Sequence of chain 1.C:
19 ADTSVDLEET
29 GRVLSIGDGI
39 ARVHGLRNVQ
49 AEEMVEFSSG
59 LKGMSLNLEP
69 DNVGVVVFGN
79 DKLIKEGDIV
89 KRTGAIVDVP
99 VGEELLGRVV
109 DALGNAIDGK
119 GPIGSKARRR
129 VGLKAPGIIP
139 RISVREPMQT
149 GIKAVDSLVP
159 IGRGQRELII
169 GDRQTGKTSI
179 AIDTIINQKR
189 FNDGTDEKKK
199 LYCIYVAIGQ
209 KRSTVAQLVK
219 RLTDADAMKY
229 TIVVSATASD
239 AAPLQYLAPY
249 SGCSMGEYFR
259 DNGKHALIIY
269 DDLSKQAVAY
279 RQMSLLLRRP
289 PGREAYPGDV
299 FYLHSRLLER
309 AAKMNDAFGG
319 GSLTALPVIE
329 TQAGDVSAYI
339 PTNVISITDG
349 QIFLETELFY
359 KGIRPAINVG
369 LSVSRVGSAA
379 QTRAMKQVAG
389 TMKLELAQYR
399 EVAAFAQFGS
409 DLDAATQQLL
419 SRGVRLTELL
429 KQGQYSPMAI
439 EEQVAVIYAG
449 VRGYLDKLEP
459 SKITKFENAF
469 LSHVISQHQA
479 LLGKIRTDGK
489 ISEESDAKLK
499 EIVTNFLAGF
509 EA

Binding-site contacts:
Ligand atom C4 contacts residue GLN432 of chain 1.C at 3.5 Å.
Ligand atom C5' contacts residue GLY174 of chain 1.C at 3.6 Å.
Ligand atom O1A contacts residue SER177 of chain 1.C at 2.9 Å (h-bond).
Ligand atom O1B contacts residue GLY174 of chain 1.C at 3.4 Å (h-bond).
Ligand atom O3A contacts residue GLN172 of chain 1.C at 3.6 Å.
Ligand atom O2G contacts residue MG1 of chain 1.L at 2.1 Å.
Ligand atom N7 contacts residue GLN432 of chain 1.C at 3.4 Å.
Ligand atom PG contacts residue GLN172 of chain 1.C at 3.4 Å.
Ligand atom C2' contacts residue GLN432 of chain 1.C at 3.6 Å.
Ligand atom C8 contacts residue GLN432 of chain 1.C at 3.4 Å.
Ligand atom O2B contacts residue THR176 of chain 1.C at 3.2 Å (h-bond).
Ligand atom N7 contacts residue SER177 of chain 1.C at 3.5 Å.
Ligand atom O3A contacts residue LYS175 of chain 1.C at 3.3 Å (salt-bridge).
Ligand atom O1B contacts residue GLN172 of chain 1.C at 3.5 Å (h-bond).
Ligand atom PA contacts residue GLY174 of chain 1.C at 3.3 Å.
Ligand atom O5' contacts residue GLY174 of chain 1.C at 3.4 Å.
Ligand atom N6 contacts residue GLN430 of chain 1.C at 3.1 Å (h-bond).
Ligand atom C6 contacts residue GLN432 of chain 1.C at 3.5 Å.
Ligand atom O5' contacts residue SER177 of chain 1.C at 3.6 Å (h-bond).
Ligand atom PB contacts residue LYS175 of chain 1.C at 3.5 Å.
Ligand atom O1A contacts residue GLY174 of chain 1.C at 2.8 Å.
Ligand atom C5 contacts residue GLN432 of chain 1.C at 3.4 Å.
Ligand atom O1G contacts residue LYS175 of chain 1.C at 3.4 Å (salt-bridge).
Ligand atom PG contacts residue MG1 of chain 1.L at 3.4 Å.
Ligand atom O1A contacts residue LYS175 of chain 1.C at 3.3 Å (salt-bridge).
Ligand atom O1G contacts residue GLN172 of chain 1.C at 2.9 Å (h-bond).
Ligand atom O1B contacts residue LYS175 of chain 1.C at 2.8 Å.
Ligand atom O1G contacts residue ARG171 of chain 1.C at 3.1 Å.
Ligand atom PB contacts residue MG1 of chain 1.L at 3.5 Å.
Ligand atom O1A contacts residue THR176 of chain 1.C at 3.1 Å (h-bond).
Ligand atom O2' contacts residue GLN432 of chain 1.C at 2.9 Å (h-bond).
Ligand atom O3G contacts residue GLN172 of chain 1.C at 2.6 Å (h-bond).
Ligand atom N9 contacts residue GLN432 of chain 1.C at 3.4 Å.
Ligand atom O3A contacts residue GLY174 of chain 1.C at 2.5 Å (h-bond).
Ligand atom O2B contacts residue MG1 of chain 1.L at 2.2 Å.
Ligand atom O4' contacts residue PHE357 of chain 1.C at 3.4 Å.
Ligand atom C8 contacts residue SER177 of chain 1.C at 2.9 Å.
Ligand atom O1B contacts residue THR173 of chain 1.C at 3.5 Å (h-bond).
Ligand atom PB contacts residue GLY174 of chain 1.C at 3.6 Å.
Ligand atom N3B contacts residue GLN172 of chain 1.C at 2.8 Å (h-bond).

Sequence of chain 1.F:
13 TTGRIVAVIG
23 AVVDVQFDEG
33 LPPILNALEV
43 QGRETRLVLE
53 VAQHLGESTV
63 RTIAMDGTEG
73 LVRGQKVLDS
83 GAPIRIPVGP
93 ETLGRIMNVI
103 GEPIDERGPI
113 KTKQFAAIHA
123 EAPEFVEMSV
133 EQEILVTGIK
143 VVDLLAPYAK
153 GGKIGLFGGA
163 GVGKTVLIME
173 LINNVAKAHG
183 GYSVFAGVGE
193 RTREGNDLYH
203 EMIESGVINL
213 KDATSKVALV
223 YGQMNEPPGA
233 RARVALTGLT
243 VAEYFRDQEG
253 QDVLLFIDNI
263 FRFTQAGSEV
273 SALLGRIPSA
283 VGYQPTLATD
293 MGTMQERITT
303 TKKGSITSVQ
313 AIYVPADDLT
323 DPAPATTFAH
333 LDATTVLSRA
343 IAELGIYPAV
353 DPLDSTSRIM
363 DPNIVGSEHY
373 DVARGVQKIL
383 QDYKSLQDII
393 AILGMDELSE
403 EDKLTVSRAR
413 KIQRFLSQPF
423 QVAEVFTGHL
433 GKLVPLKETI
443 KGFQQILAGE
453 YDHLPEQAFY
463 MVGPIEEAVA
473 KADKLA

A small-molecule ligand and the protein it binds are described below.
Small molecule (SMILES): Nc1ncnc2c1ncn2[C@@H]1O[C@H](CO[P](=O)(O)O[P](=O)(O)NP(=O)(O)O)[C@@H](O)[C@H]1O